Binding-site contacts:
Ligand atom C5 contacts residue ASN271 of chain 1.C at 3.8 Å.
Ligand atom O7 contacts residue ASN271 of chain 1.C at 3.1 Å (h-bond).
Ligand atom C1 contacts residue ASN274 of chain 1.C at 4.5 Å.
Ligand atom C3 contacts residue ASN271 of chain 1.C at 3.9 Å.
Ligand atom N2 contacts residue ASN271 of chain 1.C at 2.9 Å (h-bond).
Ligand atom C8 contacts residue ASN271 of chain 1.C at 4.4 Å.
Ligand atom C1 contacts residue ASN271 of chain 1.C at 1.5 Å.
Ligand atom O5 contacts residue ASN274 of chain 1.C at 4.0 Å.
Ligand atom C6 contacts residue THR273 of chain 1.C at 4.2 Å.
Ligand atom O5 contacts residue ASN271 of chain 1.C at 2.5 Å (h-bond).
Ligand atom O5 contacts residue THR273 of chain 1.C at 3.3 Å (h-bond).
Ligand atom C4 contacts residue ASN271 of chain 1.C at 4.3 Å.
Ligand atom C5 contacts residue THR273 of chain 1.C at 3.6 Å.
Ligand atom C1 contacts residue THR273 of chain 1.C at 3.5 Å.
Ligand atom C2 contacts residue ASN271 of chain 1.C at 2.5 Å.
Ligand atom C7 contacts residue ASN271 of chain 1.C at 3.2 Å.

Sequence of chain 1.C:
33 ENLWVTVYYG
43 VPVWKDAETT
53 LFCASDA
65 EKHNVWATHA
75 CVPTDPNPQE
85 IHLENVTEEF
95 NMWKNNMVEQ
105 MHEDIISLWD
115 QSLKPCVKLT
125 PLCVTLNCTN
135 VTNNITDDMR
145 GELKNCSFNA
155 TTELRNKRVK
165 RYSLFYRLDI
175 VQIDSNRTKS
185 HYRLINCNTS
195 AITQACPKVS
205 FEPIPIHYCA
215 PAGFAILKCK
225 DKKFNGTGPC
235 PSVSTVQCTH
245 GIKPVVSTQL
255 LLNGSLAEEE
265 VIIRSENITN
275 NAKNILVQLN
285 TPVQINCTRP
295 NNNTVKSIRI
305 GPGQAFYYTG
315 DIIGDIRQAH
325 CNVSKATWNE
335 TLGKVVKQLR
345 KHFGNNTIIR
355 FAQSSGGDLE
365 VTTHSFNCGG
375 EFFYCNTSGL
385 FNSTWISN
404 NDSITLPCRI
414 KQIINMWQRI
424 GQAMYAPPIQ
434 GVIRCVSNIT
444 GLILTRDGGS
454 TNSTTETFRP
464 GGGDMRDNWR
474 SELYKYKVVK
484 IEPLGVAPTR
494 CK

The protein below binds the small molecule below.
Small molecule (SMILES): CC(=O)N[C@@H]1[C@@H](O)[C@H](O)[C@@H](CO)O[C@H]1O